Binding-site contacts:
Ligand atom C4B contacts residue TYR146 of chain 5.A at 3.7 Å (hydrophobic).
Ligand atom O1 contacts residue THR97 of chain 5.A at 3.4 Å (h-bond).
Ligand atom C5A contacts residue ILE170 of chain 5.A at 3.8 Å (hydrophobic).
Ligand atom C1C contacts residue PHE115 of chain 5.A at 3.9 Å (hydrophobic).
Ligand atom N2 contacts residue THR97 of chain 5.A at 3.7 Å.
Ligand atom C5A contacts residue ILE144 of chain 5.A at 3.7 Å (hydrophobic).
Ligand atom N3A contacts residue MET181 of chain 5.A at 3.3 Å.
Ligand atom C31 contacts residue LEU216 of chain 5.A at 3.4 Å (hydrophobic).
Ligand atom C6B contacts residue TYR146 of chain 5.A at 3.8 Å (hydrophobic).
Ligand atom C3B contacts residue ILE219 of chain 5.A at 3.8 Å (hydrophobic).
Ligand atom C4A contacts residue MET181 of chain 5.A at 3.6 Å (hydrophobic).
Ligand atom C5A contacts residue PRO168 of chain 5.A at 4.0 Å (hydrophobic).
Ligand atom O1A contacts residue PHE121 of chain 5.A at 4.0 Å.
Ligand atom C5B contacts residue TYR146 of chain 5.A at 3.4 Å (hydrophobic).
Ligand atom N2 contacts residue W711 of chain 5.F at 2.9 Å.
Ligand atom N3A contacts residue ALA24 of chain 5.C at 3.8 Å.
Ligand atom C2A contacts residue MET181 of chain 5.A at 3.7 Å (hydrophobic).
Ligand atom C3C contacts residue TYR192 of chain 5.A at 4.0 Å (hydrophobic).
Ligand atom C1C contacts residue THR97 of chain 5.A at 3.9 Å.
Ligand atom C6C contacts residue ILE186 of chain 5.A at 3.9 Å (hydrophobic).
Ligand atom O1 contacts residue W711 of chain 5.F at 3.7 Å.
Ligand atom C4B contacts residue ILE183 of chain 5.A at 4.0 Å (hydrophobic).
Ligand atom C31 contacts residue W711 of chain 5.F at 3.0 Å.
Ligand atom C5B contacts residue ILE183 of chain 5.A at 3.7 Å (hydrophobic).
Ligand atom C4 contacts residue TYR192 of chain 5.A at 3.5 Å (hydrophobic).
Ligand atom C2B contacts residue ILE219 of chain 5.A at 3.8 Å (hydrophobic).
Ligand atom C4A contacts residue LEU14 of chain 1.C at 4.0 Å (hydrophobic).
Ligand atom C1B contacts residue ILE183 of chain 5.A at 4.0 Å (hydrophobic).
Ligand atom C2C contacts residue LEU216 of chain 5.A at 3.7 Å (hydrophobic).
Ligand atom C3C contacts residue LEU216 of chain 5.A at 3.7 Å (hydrophobic).
Ligand atom C3 contacts residue W711 of chain 5.F at 3.2 Å.
Ligand atom C4A contacts residue ALA24 of chain 5.C at 4.0 Å (hydrophobic).
Ligand atom C6B contacts residue ILE183 of chain 5.A at 3.6 Å (hydrophobic).
Ligand atom N3A contacts residue TYR146 of chain 5.A at 4.0 Å.
Ligand atom C2A contacts residue TYR146 of chain 5.A at 3.7 Å (hydrophobic).
Ligand atom C2C contacts residue THR97 of chain 5.A at 3.9 Å.
Ligand atom C4C contacts residue MET117 of chain 5.A at 3.9 Å (hydrophobic).
Ligand atom C4A contacts residue ILE170 of chain 5.A at 3.9 Å (hydrophobic).
Ligand atom O1B contacts residue ILE95 of chain 5.A at 3.6 Å.
Ligand atom C31 contacts residue ASN214 of chain 5.A at 3.3 Å.

This protein binds this small molecule.
Small molecule (SMILES): Cc1cc(CCCCCCCOc2ccc(C3=NCCO3)cc2)on1

Sequence of chain 5.C:
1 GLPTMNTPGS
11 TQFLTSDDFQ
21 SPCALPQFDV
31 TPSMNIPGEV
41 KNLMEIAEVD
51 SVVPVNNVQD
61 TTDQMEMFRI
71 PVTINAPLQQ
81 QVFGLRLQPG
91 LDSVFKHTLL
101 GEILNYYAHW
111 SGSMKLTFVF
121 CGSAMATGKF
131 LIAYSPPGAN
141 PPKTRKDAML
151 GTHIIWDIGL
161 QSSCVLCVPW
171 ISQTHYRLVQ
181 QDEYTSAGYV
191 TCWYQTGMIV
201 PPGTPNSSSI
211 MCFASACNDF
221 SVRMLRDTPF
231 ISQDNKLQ

Sequence of chain 5.A:
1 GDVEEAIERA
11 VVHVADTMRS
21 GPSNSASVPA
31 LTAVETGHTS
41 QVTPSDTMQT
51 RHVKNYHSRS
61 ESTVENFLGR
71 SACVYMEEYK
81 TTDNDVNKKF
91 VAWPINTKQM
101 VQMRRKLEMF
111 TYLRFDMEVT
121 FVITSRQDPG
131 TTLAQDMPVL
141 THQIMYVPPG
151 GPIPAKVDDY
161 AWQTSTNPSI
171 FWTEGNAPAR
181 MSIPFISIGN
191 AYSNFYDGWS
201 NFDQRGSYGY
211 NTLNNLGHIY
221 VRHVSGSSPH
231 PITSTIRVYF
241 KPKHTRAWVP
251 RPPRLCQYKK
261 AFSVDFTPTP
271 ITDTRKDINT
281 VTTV

Sequence of chain 1.C:
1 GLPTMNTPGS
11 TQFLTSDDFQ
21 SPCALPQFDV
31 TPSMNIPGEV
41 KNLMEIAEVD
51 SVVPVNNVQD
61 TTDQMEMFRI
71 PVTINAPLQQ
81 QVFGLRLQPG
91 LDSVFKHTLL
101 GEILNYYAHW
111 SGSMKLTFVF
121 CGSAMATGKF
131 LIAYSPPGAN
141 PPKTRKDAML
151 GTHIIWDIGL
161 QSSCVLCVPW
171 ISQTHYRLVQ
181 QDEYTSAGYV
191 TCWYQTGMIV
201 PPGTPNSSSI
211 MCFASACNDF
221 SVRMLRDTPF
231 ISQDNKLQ